Sequence of chain 1.B:
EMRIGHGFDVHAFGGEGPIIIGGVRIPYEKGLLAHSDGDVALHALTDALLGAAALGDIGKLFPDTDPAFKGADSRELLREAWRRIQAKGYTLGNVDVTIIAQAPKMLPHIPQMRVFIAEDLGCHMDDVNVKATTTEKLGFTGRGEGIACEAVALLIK

Sequence of chain 1.A:
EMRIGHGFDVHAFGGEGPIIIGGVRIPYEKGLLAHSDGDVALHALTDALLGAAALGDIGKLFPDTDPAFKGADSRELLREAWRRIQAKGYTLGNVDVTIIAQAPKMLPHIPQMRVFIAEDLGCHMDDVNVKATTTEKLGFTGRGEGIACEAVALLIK

The small molecule below binds the protein below.
Small molecule (SMILES): CC(C)=CCC/C(C)=C/CO[P](=O)(O)OP(=O)(O)O

Sequence of chain 1.C:
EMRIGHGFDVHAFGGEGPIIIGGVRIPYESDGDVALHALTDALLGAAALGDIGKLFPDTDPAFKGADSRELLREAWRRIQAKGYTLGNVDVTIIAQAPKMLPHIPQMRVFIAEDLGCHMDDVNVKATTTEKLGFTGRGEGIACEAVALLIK

Binding-site contacts:
Ligand atom C4 contacts residue THR140 of chain 1.B at 3.3 Å.
Ligand atom C10 contacts residue GLU155 of chain 1.B at 4.0 Å.
Ligand atom C10 contacts residue GLU155 of chain 1.C at 3.2 Å.
Ligand atom O3A contacts residue ARG148 of chain 1.B at 4.0 Å.
Ligand atom PA contacts residue PHE145 of chain 1.C at 4.1 Å.
Ligand atom C4 contacts residue PHE145 of chain 1.A at 3.8 Å (hydrophobic).
Ligand atom O1A contacts residue GLY144 of chain 1.B at 4.0 Å.
Ligand atom C10 contacts residue PHE13 of chain 1.C at 4.0 Å (hydrophobic).
Ligand atom O1A contacts residue PHE145 of chain 1.A at 3.0 Å.
Ligand atom O2B contacts residue ARG148 of chain 1.B at 3.0 Å (salt-bridge).
Ligand atom O3A contacts residue PHE145 of chain 1.B at 3.3 Å (h-bond).
Ligand atom C1 contacts residue GLY144 of chain 1.B at 3.8 Å.
Ligand atom O1A contacts residue GLY144 of chain 1.A at 3.4 Å.
Ligand atom C9 contacts residue PHE13 of chain 1.B at 4.0 Å (hydrophobic).
Ligand atom O3A contacts residue GLY144 of chain 1.C at 3.7 Å.
Ligand atom PB contacts residue GLY144 of chain 1.C at 4.0 Å.
Ligand atom C2 contacts residue PHE145 of chain 1.B at 3.5 Å (hydrophobic).
Ligand atom O2A contacts residue GLY144 of chain 1.A at 3.8 Å.
Ligand atom O3A contacts residue GLY144 of chain 1.B at 3.3 Å.
Ligand atom O1B contacts residue ARG148 of chain 1.B at 2.6 Å (salt-bridge).
Ligand atom PA contacts residue GLY144 of chain 1.C at 4.0 Å.
Ligand atom C1 contacts residue PHE145 of chain 1.B at 3.4 Å (hydrophobic).
Ligand atom C4 contacts residue THR146 of chain 1.B at 3.2 Å.
Ligand atom PB contacts residue ARG148 of chain 1.B at 3.5 Å.
Ligand atom PA contacts residue GLY144 of chain 1.B at 4.0 Å.
Ligand atom O1B contacts residue ARG148 of chain 1.C at 2.7 Å (salt-bridge).
Ligand atom O2A contacts residue GLY144 of chain 1.C at 3.4 Å.
Ligand atom O3B contacts residue ARG148 of chain 1.A at 2.9 Å (salt-bridge).
Ligand atom O1B contacts residue GLY144 of chain 1.C at 3.4 Å.
Ligand atom PB contacts residue ARG148 of chain 1.C at 3.8 Å.
Ligand atom O2B contacts residue ARG148 of chain 1.A at 2.6 Å (salt-bridge).
Ligand atom O1 contacts residue PHE145 of chain 1.B at 3.1 Å.
Ligand atom O3B contacts residue ARG148 of chain 1.C at 2.9 Å (salt-bridge).
Ligand atom PB contacts residue ARG148 of chain 1.A at 3.8 Å.
Ligand atom C6 contacts residue PHE13 of chain 1.A at 3.9 Å (hydrophobic).
Ligand atom O3B contacts residue GLY144 of chain 1.A at 3.3 Å.
Ligand atom O2B contacts residue GLY144 of chain 1.B at 3.6 Å.
Ligand atom O2A contacts residue PHE145 of chain 1.C at 2.8 Å.
Ligand atom O3B contacts residue PHE145 of chain 1.C at 3.6 Å (h-bond).
Ligand atom O2B contacts residue PHE145 of chain 1.A at 3.8 Å.